Binding-site contacts:
Ligand atom O7 contacts residue NAD1 of chain 1.N at 3.7 Å.
Ligand atom C1 contacts residue NAD1 of chain 1.N at 3.7 Å.
Ligand atom C10 contacts residue GLY96 of chain 1.D at 3.9 Å.
Ligand atom C13 contacts residue MET161 of chain 1.D at 4.2 Å (hydrophobic).
Ligand atom C14 contacts residue PRO193 of chain 1.D at 4.0 Å (hydrophobic).
Ligand atom C1 contacts residue PHE149 of chain 1.D at 4.0 Å (hydrophobic).
Ligand atom C16 contacts residue TYR158 of chain 1.D at 4.5 Å (hydrophobic).
Ligand atom C11 contacts residue GLY96 of chain 1.D at 4.2 Å.
Ligand atom C11 contacts residue MET98 of chain 1.D at 4.3 Å (hydrophobic).
Ligand atom C12 contacts residue MET103 of chain 1.D at 3.5 Å (hydrophobic).
Ligand atom C2 contacts residue NAD1 of chain 1.N at 4.1 Å.
Ligand atom C6 contacts residue NAD1 of chain 1.N at 3.6 Å.
Ligand atom C11 contacts residue MET103 of chain 1.D at 4.2 Å (hydrophobic).
Ligand atom C13 contacts residue MET103 of chain 1.D at 4.1 Å (hydrophobic).
Ligand atom C5 contacts residue NAD1 of chain 1.N at 3.8 Å.
Ligand atom O17 contacts residue TYR158 of chain 1.D at 3.1 Å (h-bond).
Ligand atom C6 contacts residue TYR158 of chain 1.D at 3.5 Å (hydrophobic).
Ligand atom O17 contacts residue NAD1 of chain 1.N at 3.1 Å (h-bond).
Ligand atom C8 contacts residue MET199 of chain 1.D at 4.4 Å (hydrophobic).
Ligand atom C1 contacts residue TYR158 of chain 1.D at 3.5 Å (hydrophobic).
Ligand atom C15 contacts residue TYR158 of chain 1.D at 4.0 Å (hydrophobic).
Ligand atom C15 contacts residue PHE149 of chain 1.D at 3.5 Å (hydrophobic).
Ligand atom C14 contacts residue PHE149 of chain 1.D at 3.7 Å (hydrophobic).
Ligand atom C5 contacts residue TYR158 of chain 1.D at 4.4 Å (hydrophobic).
Ligand atom C12 contacts residue MET161 of chain 1.D at 4.0 Å (hydrophobic).
Ligand atom C11 contacts residue PHE97 of chain 1.D at 4.1 Å (hydrophobic).
Ligand atom C13 contacts residue MET199 of chain 1.D at 4.3 Å (hydrophobic).
Ligand atom C13 contacts residue TYR158 of chain 1.D at 4.3 Å (hydrophobic).
Ligand atom C3 contacts residue NAD1 of chain 1.N at 3.8 Å.
Ligand atom C4 contacts residue NAD1 of chain 1.N at 3.7 Å.
Ligand atom C2 contacts residue TYR158 of chain 1.D at 4.2 Å (hydrophobic).
Ligand atom C3 contacts residue MET199 of chain 1.D at 3.6 Å (hydrophobic).
Ligand atom O17 contacts residue PHE149 of chain 1.D at 4.0 Å.
Ligand atom C8 contacts residue NAD1 of chain 1.N at 4.2 Å.
Ligand atom C4 contacts residue MET199 of chain 1.D at 3.7 Å (hydrophobic).
Ligand atom C9 contacts residue NAD1 of chain 1.N at 4.4 Å.
Ligand atom C18 contacts residue MET199 of chain 1.D at 4.2 Å (hydrophobic).

This protein binds this small molecule.
Small molecule (SMILES): CCCCCc1ccc(Oc2ccccc2)c(O)c1

Sequence of chain 1.D:
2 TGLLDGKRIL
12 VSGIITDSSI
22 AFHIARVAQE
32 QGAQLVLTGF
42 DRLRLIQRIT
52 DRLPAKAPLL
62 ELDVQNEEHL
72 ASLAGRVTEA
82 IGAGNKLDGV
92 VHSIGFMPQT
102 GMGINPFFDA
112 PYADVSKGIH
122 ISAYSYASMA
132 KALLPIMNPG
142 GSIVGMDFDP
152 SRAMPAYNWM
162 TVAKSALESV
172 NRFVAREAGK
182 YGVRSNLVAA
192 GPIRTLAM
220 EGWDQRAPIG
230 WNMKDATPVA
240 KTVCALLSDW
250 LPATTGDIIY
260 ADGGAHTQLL